Sequence of chain 1.A:
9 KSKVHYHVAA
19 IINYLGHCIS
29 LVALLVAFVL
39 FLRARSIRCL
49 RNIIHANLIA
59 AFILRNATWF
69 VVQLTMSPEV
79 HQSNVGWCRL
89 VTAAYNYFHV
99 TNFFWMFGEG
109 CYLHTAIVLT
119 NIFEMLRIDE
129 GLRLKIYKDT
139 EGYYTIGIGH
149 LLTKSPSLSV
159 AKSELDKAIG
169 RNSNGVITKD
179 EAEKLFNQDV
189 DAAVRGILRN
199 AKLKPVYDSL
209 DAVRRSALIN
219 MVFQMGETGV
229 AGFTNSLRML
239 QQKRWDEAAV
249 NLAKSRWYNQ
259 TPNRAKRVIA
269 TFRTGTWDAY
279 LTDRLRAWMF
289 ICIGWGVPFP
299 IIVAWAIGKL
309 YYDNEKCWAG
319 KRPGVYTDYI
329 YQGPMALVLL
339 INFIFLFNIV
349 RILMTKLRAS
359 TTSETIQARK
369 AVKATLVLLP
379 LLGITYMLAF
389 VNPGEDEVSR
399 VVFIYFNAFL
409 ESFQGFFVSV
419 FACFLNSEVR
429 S

A small-molecule ligand and the protein it binds are described below.
Small molecule (SMILES): CCC(CC)Nc1cc(C)nc(Oc2c(C)cc(C)cc2C)c1C

Binding-site contacts:
Ligand atom C8 contacts residue LEU344 of chain 1.A at 3.4 Å (hydrophobic).
Ligand atom C7 contacts residue ASN340 of chain 1.A at 3.3 Å.
Ligand atom C1 contacts residue ASN340 of chain 1.A at 3.3 Å.
Ligand atom C3 contacts residue THR373 of chain 1.A at 3.6 Å.
Ligand atom C3 contacts residue ASN340 of chain 1.A at 3.3 Å.
Ligand atom C18 contacts residue ASN340 of chain 1.A at 3.2 Å.
Ligand atom C5 contacts residue LEU344 of chain 1.A at 3.6 Å (hydrophobic).
Ligand atom C11 contacts residue ASN340 of chain 1.A at 3.8 Å.
Ligand atom C8 contacts residue PHE341 of chain 1.A at 3.8 Å (hydrophobic).
Ligand atom N12 contacts residue ASN340 of chain 1.A at 2.8 Å (h-bond).
Ligand atom C17 contacts residue LEU376 of chain 1.A at 3.8 Å (hydrophobic).
Ligand atom C23 contacts residue PHE101 of chain 1.A at 3.3 Å (hydrophobic).
Ligand atom C22 contacts residue GLY381 of chain 1.A at 3.7 Å.
Ligand atom C4 contacts residue ASN340 of chain 1.A at 3.2 Å.
Ligand atom C14 contacts residue LEU337 of chain 1.A at 3.8 Å (hydrophobic).
Ligand atom C24 contacts residue PHE101 of chain 1.A at 3.6 Å (hydrophobic).
Ligand atom C18 contacts residue LEU337 of chain 1.A at 3.8 Å (hydrophobic).
Ligand atom C16 contacts residue LEU377 of chain 1.A at 3.9 Å (hydrophobic).
Ligand atom C13 contacts residue ASN340 of chain 1.A at 3.5 Å.
Ligand atom C5 contacts residue ASN340 of chain 1.A at 3.2 Å.
Ligand atom C13 contacts residue LEU337 of chain 1.A at 3.8 Å (hydrophobic).
Ligand atom C6 contacts residue LEU344 of chain 1.A at 3.7 Å (hydrophobic).
Ligand atom C17 contacts residue LEU377 of chain 1.A at 3.6 Å (hydrophobic).
Ligand atom C5 contacts residue THR373 of chain 1.A at 3.8 Å.
Ligand atom O10 contacts residue THR373 of chain 1.A at 3.9 Å.
Ligand atom C7 contacts residue LEU111 of chain 1.A at 3.9 Å (hydrophobic).
Ligand atom C6 contacts residue THR373 of chain 1.A at 3.5 Å.
Ligand atom C3 contacts residue GLY108 of chain 1.A at 3.4 Å.
Ligand atom C4 contacts residue THR373 of chain 1.A at 3.8 Å.
Ligand atom C24 contacts residue LEU380 of chain 1.A at 3.5 Å (hydrophobic).
Ligand atom C20 contacts residue PHE101 of chain 1.A at 3.7 Å (hydrophobic).
Ligand atom C4 contacts residue GLY108 of chain 1.A at 3.9 Å.
Ligand atom N19 contacts residue LEU380 of chain 1.A at 3.6 Å.
Ligand atom C6 contacts residue ASN340 of chain 1.A at 3.5 Å.
Ligand atom C8 contacts residue LEU377 of chain 1.A at 3.6 Å (hydrophobic).
Ligand atom C2 contacts residue ASN340 of chain 1.A at 3.2 Å.
Ligand atom C2 contacts residue THR373 of chain 1.A at 3.4 Å.
Ligand atom C7 contacts residue GLY108 of chain 1.A at 3.6 Å.
Ligand atom C22 contacts residue LEU337 of chain 1.A at 3.6 Å (hydrophobic).
Ligand atom C1 contacts residue THR373 of chain 1.A at 3.3 Å.